Binding-site contacts:
Ligand atom N1 contacts residue PRO415 of chain 1.J at 3.7 Å.
Ligand atom N6 contacts residue GLY421 of chain 1.J at 4.0 Å.
Ligand atom C5 contacts residue PRO415 of chain 1.J at 3.7 Å (hydrophobic).
Ligand atom N7 contacts residue PRO204 of chain 1.J at 4.1 Å.
Ligand atom C2' contacts residue PRO415 of chain 1.J at 3.8 Å (hydrophobic).
Ligand atom N9 contacts residue HIS414 of chain 1.J at 4.1 Å.
Ligand atom C6 contacts residue SER416 of chain 1.J at 4.0 Å.
Ligand atom N1 contacts residue VAL203 of chain 1.J at 3.5 Å.
Ligand atom P contacts residue DC1 of chain 1.AC at 1.6 Å.
Ligand atom N7 contacts residue ASN393 of chain 1.J at 4.0 Å.
Ligand atom N7 contacts residue HIS414 of chain 1.J at 3.6 Å.
Ligand atom C6 contacts residue GLY423 of chain 1.J at 3.9 Å.
Ligand atom C2 contacts residue GLY423 of chain 1.J at 3.4 Å.
Ligand atom O5' contacts residue DC1 of chain 1.AC at 2.5 Å (h-bond).
Ligand atom C6 contacts residue VAL203 of chain 1.J at 4.1 Å (hydrophobic).
Ligand atom N1 contacts residue GLY423 of chain 1.J at 3.0 Å (h-bond).
Ligand atom C2 contacts residue PRO415 of chain 1.J at 3.8 Å (hydrophobic).
Ligand atom N6 contacts residue PHE422 of chain 1.J at 4.0 Å.
Ligand atom C2 contacts residue VAL203 of chain 1.J at 4.1 Å (hydrophobic).
Ligand atom OP1 contacts residue DC1 of chain 1.AC at 2.5 Å (h-bond).
Ligand atom C6 contacts residue PRO415 of chain 1.J at 3.7 Å (hydrophobic).
Ligand atom N7 contacts residue SER416 of chain 1.J at 3.3 Å.
Ligand atom C5 contacts residue SER416 of chain 1.J at 3.8 Å.
Ligand atom O4' contacts residue DC1 of chain 1.AC at 3.9 Å.
Ligand atom N9 contacts residue PRO415 of chain 1.J at 4.0 Å.
Ligand atom OP2 contacts residue DC1 of chain 1.AC at 2.5 Å (h-bond).
Ligand atom C8 contacts residue HIS414 of chain 1.J at 3.0 Å.
Ligand atom C5' contacts residue DC1 of chain 1.AC at 3.1 Å.
Ligand atom C4 contacts residue PRO415 of chain 1.J at 3.8 Å (hydrophobic).
Ligand atom C2' contacts residue HIS414 of chain 1.J at 3.2 Å.
Ligand atom C4' contacts residue DC1 of chain 1.AC at 3.9 Å.
Ligand atom C6 contacts residue PRO204 of chain 1.J at 3.9 Å (hydrophobic).
Ligand atom C8 contacts residue SER416 of chain 1.J at 4.1 Å.
Ligand atom C5 contacts residue PRO204 of chain 1.J at 3.8 Å (hydrophobic).
Ligand atom C1' contacts residue PRO415 of chain 1.J at 3.7 Å (hydrophobic).
Ligand atom N6 contacts residue GLY423 of chain 1.J at 3.4 Å (h-bond).
Ligand atom C2 contacts residue PRO204 of chain 1.J at 4.1 Å (hydrophobic).
Ligand atom C4 contacts residue PRO204 of chain 1.J at 4.0 Å (hydrophobic).
Ligand atom N6 contacts residue SER416 of chain 1.J at 3.4 Å (h-bond).
Ligand atom N3 contacts residue PRO415 of chain 1.J at 3.9 Å.

Sequence of chain 1.J:
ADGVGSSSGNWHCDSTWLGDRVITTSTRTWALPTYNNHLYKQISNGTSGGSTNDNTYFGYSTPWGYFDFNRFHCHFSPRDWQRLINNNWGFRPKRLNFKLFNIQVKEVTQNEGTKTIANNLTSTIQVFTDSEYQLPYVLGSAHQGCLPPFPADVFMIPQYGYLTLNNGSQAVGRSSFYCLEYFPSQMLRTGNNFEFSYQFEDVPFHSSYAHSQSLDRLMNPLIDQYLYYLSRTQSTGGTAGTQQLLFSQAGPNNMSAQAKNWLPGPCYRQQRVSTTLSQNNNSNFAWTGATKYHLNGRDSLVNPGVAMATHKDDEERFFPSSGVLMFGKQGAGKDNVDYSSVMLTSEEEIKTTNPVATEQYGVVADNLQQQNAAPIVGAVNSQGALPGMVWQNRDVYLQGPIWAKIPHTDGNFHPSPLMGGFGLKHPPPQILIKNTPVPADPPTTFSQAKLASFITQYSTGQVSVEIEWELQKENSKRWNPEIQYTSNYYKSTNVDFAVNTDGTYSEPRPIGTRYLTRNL

A small-molecule ligand and the protein it binds are described below.
Small molecule (SMILES): Nc1ncnc2c1ncn2[C@H]1C[C@H](O)[C@@H](COP(=O)(O)O)O1